Sequence of chain 1.E:
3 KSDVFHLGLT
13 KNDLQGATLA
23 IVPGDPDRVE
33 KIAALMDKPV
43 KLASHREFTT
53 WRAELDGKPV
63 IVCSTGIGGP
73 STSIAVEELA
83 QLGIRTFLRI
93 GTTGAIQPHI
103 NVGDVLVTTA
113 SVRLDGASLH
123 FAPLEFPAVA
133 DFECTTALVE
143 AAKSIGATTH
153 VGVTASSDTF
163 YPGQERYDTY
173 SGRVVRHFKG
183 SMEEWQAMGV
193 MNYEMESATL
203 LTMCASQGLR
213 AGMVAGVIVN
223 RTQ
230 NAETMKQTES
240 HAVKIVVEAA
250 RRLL

Binding-site contacts:
Ligand atom O4 contacts residue SO41 of chain 1.W at 3.3 Å (h-bond).
Ligand atom C5 contacts residue HIS8 of chain 1.E at 3.5 Å.
Ligand atom C3 contacts residue ILE69 of chain 1.F at 4.1 Å (hydrophobic).
Ligand atom O2 contacts residue ARG91 of chain 1.F at 2.8 Å (salt-bridge).
Ligand atom O5 contacts residue URF1 of chain 1.V at 3.8 Å.
Ligand atom C5 contacts residue PHE162 of chain 1.F at 4.0 Å (hydrophobic).
Ligand atom C5 contacts residue MET197 of chain 1.F at 4.0 Å (hydrophobic).
Ligand atom C5 contacts residue URF1 of chain 1.V at 3.9 Å.
Ligand atom O4 contacts residue THR94 of chain 1.F at 3.1 Å (h-bond).
Ligand atom O2 contacts residue THR94 of chain 1.F at 4.1 Å.
Ligand atom O2 contacts residue SO41 of chain 1.W at 3.2 Å (h-bond).
Ligand atom C1 contacts residue THR94 of chain 1.F at 2.9 Å.
Ligand atom C3 contacts residue MET197 of chain 1.F at 3.8 Å (hydrophobic).
Ligand atom C2 contacts residue MET197 of chain 1.F at 3.6 Å (hydrophobic).
Ligand atom C2 contacts residue GLU198 of chain 1.F at 3.4 Å.
Ligand atom O2 contacts residue URF1 of chain 1.V at 4.1 Å.
Ligand atom O2 contacts residue MET197 of chain 1.F at 2.7 Å (h-bond).
Ligand atom C2 contacts residue SO41 of chain 1.W at 3.0 Å.
Ligand atom C1 contacts residue URF1 of chain 1.V at 2.7 Å.
Ligand atom O4 contacts residue URF1 of chain 1.V at 2.9 Å (h-bond).
Ligand atom C1 contacts residue SO41 of chain 1.W at 2.8 Å.
Ligand atom O3 contacts residue GLU198 of chain 1.F at 2.5 Å (salt-bridge).
Ligand atom C4 contacts residue ILE69 of chain 1.F at 4.1 Å (hydrophobic).
Ligand atom C3 contacts residue GLU198 of chain 1.F at 3.3 Å.
Ligand atom C2 contacts residue URF1 of chain 1.V at 3.7 Å.
Ligand atom O5 contacts residue PHE162 of chain 1.F at 3.7 Å.
Ligand atom C4 contacts residue URF1 of chain 1.V at 3.9 Å.
Ligand atom C4 contacts residue ARG48 of chain 1.E at 4.1 Å.
Ligand atom C3 contacts residue SO41 of chain 1.W at 3.4 Å.
Ligand atom C2 contacts residue THR94 of chain 1.F at 3.9 Å.
Ligand atom C1 contacts residue ARG91 of chain 1.F at 4.2 Å.
Ligand atom C4 contacts residue SO41 of chain 1.W at 3.4 Å.
Ligand atom C5 contacts residue ILE69 of chain 1.F at 3.7 Å (hydrophobic).
Ligand atom O2 contacts residue GLU198 of chain 1.F at 2.6 Å (salt-bridge).
Ligand atom O2 contacts residue GLU196 of chain 1.F at 3.3 Å.
Ligand atom O3 contacts residue ILE69 of chain 1.F at 3.5 Å.
Ligand atom O3 contacts residue SO41 of chain 1.W at 2.7 Å (h-bond).
Ligand atom C2 contacts residue ARG91 of chain 1.F at 3.7 Å.
Ligand atom O5 contacts residue HIS8 of chain 1.E at 2.8 Å (h-bond).
Ligand atom C2 contacts residue GLU196 of chain 1.F at 4.1 Å.

The small molecule below binds the protein below.
Small molecule (SMILES): OC[C@H]1OC=C(O)[C@@H]1O

Sequence of chain 1.F:
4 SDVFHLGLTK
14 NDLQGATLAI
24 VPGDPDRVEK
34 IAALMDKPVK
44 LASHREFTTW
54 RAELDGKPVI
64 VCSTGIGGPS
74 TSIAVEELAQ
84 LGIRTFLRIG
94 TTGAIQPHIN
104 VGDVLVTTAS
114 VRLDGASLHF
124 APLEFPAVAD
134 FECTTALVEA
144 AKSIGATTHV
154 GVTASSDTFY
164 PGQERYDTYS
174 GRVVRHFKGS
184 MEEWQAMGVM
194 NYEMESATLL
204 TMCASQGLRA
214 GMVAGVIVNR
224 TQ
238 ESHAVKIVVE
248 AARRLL